A protein and the small-molecule ligand that binds it are described below.
Small molecule (SMILES): CC1=N[Pt]2N=C(C)O[As]2(O)(O)O1

Binding-site contacts:
Ligand atom PT1 contacts residue CD1 of chain 18.S at 4.1 Å.
Ligand atom AS1 contacts residue CD1 of chain 18.S at 4.0 Å.
Ligand atom C4 contacts residue GLU53 of chain 18.A at 3.3 Å.
Ligand atom N1 contacts residue HIS49 of chain 18.A at 2.8 Å (h-bond).
Ligand atom N1 contacts residue CD1 of chain 18.S at 3.9 Å.
Ligand atom O1 contacts residue CD1 of chain 18.S at 3.9 Å.
Ligand atom AS1 contacts residue ARG52 of chain 18.A at 3.8 Å.
Ligand atom PT1 contacts residue HIS49 of chain 18.A at 2.0 Å.
Ligand atom N2 contacts residue ARG52 of chain 18.A at 3.8 Å.
Ligand atom C3 contacts residue GLU53 of chain 18.A at 3.4 Å.
Ligand atom C2 contacts residue GLU45 of chain 18.A at 4.0 Å.
Ligand atom C4 contacts residue GLU56 of chain 18.A at 4.4 Å.
Ligand atom N2 contacts residue GLU53 of chain 18.A at 3.0 Å (salt-bridge).
Ligand atom C1 contacts residue CD1 of chain 18.S at 3.9 Å.
Ligand atom N2 contacts residue HIS49 of chain 18.A at 3.0 Å (h-bond).
Ligand atom O2 contacts residue ARG52 of chain 18.A at 3.5 Å.
Ligand atom AS1 contacts residue HIS49 of chain 18.A at 4.3 Å.
Ligand atom C3 contacts residue ARG52 of chain 18.A at 3.8 Å.
Ligand atom O3 contacts residue ARG52 of chain 18.A at 2.3 Å (salt-bridge).
Ligand atom O3 contacts residue CD1 of chain 18.S at 3.3 Å.
Ligand atom C4 contacts residue ARG52 of chain 18.A at 3.7 Å.
Ligand atom C1 contacts residue HIS49 of chain 18.A at 4.1 Å.
Ligand atom C3 contacts residue HIS49 of chain 18.A at 4.2 Å.

Sequence of chain 18.A:
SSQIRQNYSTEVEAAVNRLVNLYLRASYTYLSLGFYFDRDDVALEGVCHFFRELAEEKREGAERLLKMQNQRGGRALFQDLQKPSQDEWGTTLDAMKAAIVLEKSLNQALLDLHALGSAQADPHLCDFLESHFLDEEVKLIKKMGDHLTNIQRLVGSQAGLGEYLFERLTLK